Sequence of chain 1.B:
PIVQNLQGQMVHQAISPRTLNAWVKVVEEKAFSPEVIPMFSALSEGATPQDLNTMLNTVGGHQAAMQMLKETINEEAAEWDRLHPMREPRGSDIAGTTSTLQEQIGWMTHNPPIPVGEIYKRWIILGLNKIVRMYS

A small-molecule ligand and the protein it binds are described below.
Small molecule (SMILES): O=C(O)c1ccc(-c2ccc3c(c2)nc(-c2cn[nH]c2-c2cccc(Cl)c2)n3CCCn2ccnc2)cc1

Binding-site contacts:
Ligand atom CL contacts residue ILE124 of chain 1.B at 3.6 Å.
Ligand atom O29 contacts residue ILE129 of chain 1.B at 3.7 Å.
Ligand atom C8 contacts residue ILE124 of chain 1.B at 3.8 Å (hydrophobic).
Ligand atom C8 contacts residue HIS120 of chain 1.B at 3.5 Å.
Ligand atom C23 contacts residue HIS84 of chain 1.B at 4.0 Å.
Ligand atom CL contacts residue TRP117 of chain 1.B at 3.7 Å.
Ligand atom C25 contacts residue ILE129 of chain 1.B at 3.8 Å (hydrophobic).
Ligand atom C7 contacts residue HIS120 of chain 1.B at 3.4 Å.
Ligand atom C3 contacts residue PRO122 of chain 1.B at 3.5 Å (hydrophobic).
Ligand atom C35 contacts residue GLU98 of chain 1.B at 3.2 Å.
Ligand atom C17 contacts residue ILE124 of chain 1.B at 3.7 Å (hydrophobic).
Ligand atom O29 contacts residue ARG132 of chain 1.B at 2.9 Å (salt-bridge).
Ligand atom C5 contacts residue PRO122 of chain 1.B at 3.9 Å (hydrophobic).
Ligand atom C20 contacts residue ILE124 of chain 1.B at 3.7 Å (hydrophobic).
Ligand atom N2 contacts residue PRO122 of chain 1.B at 3.5 Å.
Ligand atom C7 contacts residue PRO122 of chain 1.B at 3.2 Å (hydrophobic).
Ligand atom C27 contacts residue ILE129 of chain 1.B at 3.9 Å (hydrophobic).
Ligand atom C8 contacts residue PRO122 of chain 1.B at 3.9 Å (hydrophobic).
Ligand atom CL contacts residue HIS120 of chain 1.B at 3.4 Å.
Ligand atom C14 contacts residue ILE124 of chain 1.B at 3.6 Å (hydrophobic).
Ligand atom CL contacts residue PRO122 of chain 1.B at 3.8 Å.
Ligand atom C19 contacts residue ILE124 of chain 1.B at 4.0 Å (hydrophobic).
Ligand atom C27 contacts residue ARG132 of chain 1.B at 3.5 Å.
Ligand atom C31 contacts residue GLU98 of chain 1.B at 3.9 Å.
Ligand atom C7 contacts residue ILE124 of chain 1.B at 4.0 Å (hydrophobic).
Ligand atom C22 contacts residue HIS84 of chain 1.B at 3.7 Å.
Ligand atom C10 contacts residue GLU98 of chain 1.B at 3.7 Å.
Ligand atom N1 contacts residue PRO122 of chain 1.B at 3.5 Å.
Ligand atom O28 contacts residue ARG132 of chain 1.B at 2.6 Å (salt-bridge).
Ligand atom C15 contacts residue ILE124 of chain 1.B at 3.6 Å (hydrophobic).
Ligand atom C23 contacts residue TRP80 of chain 1.B at 3.7 Å (hydrophobic).
Ligand atom C33 contacts residue GLU98 of chain 1.B at 3.6 Å.
Ligand atom C22 contacts residue TRP80 of chain 1.B at 3.6 Å (hydrophobic).
Ligand atom N34 contacts residue GLU98 of chain 1.B at 3.8 Å.
Ligand atom C6 contacts residue HIS120 of chain 1.B at 3.8 Å.
Ligand atom C10 contacts residue MET96 of chain 1.B at 3.7 Å (hydrophobic).
Ligand atom C25 contacts residue PRO125 of chain 1.B at 3.8 Å (hydrophobic).
Ligand atom C24 contacts residue ILE129 of chain 1.B at 4.0 Å (hydrophobic).
Ligand atom C4 contacts residue PRO122 of chain 1.B at 3.8 Å (hydrophobic).
Ligand atom C26 contacts residue PRO125 of chain 1.B at 3.9 Å (hydrophobic).